The protein below binds the small molecule below.
Small molecule (SMILES): CCCS(=O)(=O)Nc1ccc(F)c(C(=O)Nc2cnc3n[nH]c(OC)c3c2)c1F

Sequence of chain 1.B:
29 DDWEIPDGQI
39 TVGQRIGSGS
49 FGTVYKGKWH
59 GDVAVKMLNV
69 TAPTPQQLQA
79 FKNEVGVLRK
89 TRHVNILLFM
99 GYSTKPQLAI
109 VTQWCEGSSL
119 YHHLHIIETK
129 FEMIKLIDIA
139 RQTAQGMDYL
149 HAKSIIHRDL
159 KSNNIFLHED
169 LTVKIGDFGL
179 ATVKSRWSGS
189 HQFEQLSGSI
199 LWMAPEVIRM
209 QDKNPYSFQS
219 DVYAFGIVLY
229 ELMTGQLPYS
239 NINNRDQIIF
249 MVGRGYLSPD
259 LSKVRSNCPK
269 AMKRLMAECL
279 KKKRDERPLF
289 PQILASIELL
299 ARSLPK

Binding-site contacts:
Ligand atom C2 contacts residue TRP112 of chain 1.B at 3.5 Å (hydrophobic).
Ligand atom C17 contacts residue ILE108 of chain 1.B at 3.5 Å (hydrophobic).
Ligand atom C17 contacts residue LYS64 of chain 1.B at 3.4 Å.
Ligand atom F19 contacts residue VAL52 of chain 1.B at 3.7 Å.
Ligand atom C16 contacts residue LYS64 of chain 1.B at 3.8 Å.
Ligand atom F19 contacts residue ALA62 of chain 1.B at 3.5 Å.
Ligand atom N8 contacts residue CYS113 of chain 1.B at 3.8 Å.
Ligand atom C16 contacts residue ILE108 of chain 1.B at 3.6 Å (hydrophobic).
Ligand atom C25 contacts residue LEU95 of chain 1.B at 3.4 Å (hydrophobic).
Ligand atom O26 contacts residue LEU178 of chain 1.B at 3.6 Å.
Ligand atom C25 contacts residue PHE176 of chain 1.B at 3.4 Å (hydrophobic).
Ligand atom C1 contacts residue TRP112 of chain 1.B at 3.5 Å (hydrophobic).
Ligand atom C7 contacts residue TRP112 of chain 1.B at 3.4 Å (hydrophobic).
Ligand atom O27 contacts residue ASP175 of chain 1.B at 3.2 Å (salt-bridge).
Ligand atom N8 contacts residue TRP112 of chain 1.B at 3.1 Å.
Ligand atom S22 contacts residue ASP175 of chain 1.B at 3.8 Å.
Ligand atom N10 contacts residue THR110 of chain 1.B at 3.6 Å (h-bond).
Ligand atom C17 contacts residue THR110 of chain 1.B at 3.6 Å.
Ligand atom C23 contacts residue LEU86 of chain 1.B at 3.6 Å (hydrophobic).
Ligand atom N21 contacts residue ASP175 of chain 1.B at 3.1 Å (salt-bridge).
Ligand atom N10 contacts residue ALA62 of chain 1.B at 3.4 Å.
Ligand atom C4 contacts residue GLN111 of chain 1.B at 3.5 Å.
Ligand atom N9 contacts residue CYS113 of chain 1.B at 2.8 Å (h-bond).
Ligand atom N9 contacts residue TRP112 of chain 1.B at 3.4 Å.
Ligand atom C24 contacts residue THR110 of chain 1.B at 3.6 Å.
Ligand atom C18 contacts residue LYS64 of chain 1.B at 3.6 Å.
Ligand atom C5 contacts residue ALA62 of chain 1.B at 3.5 Å (hydrophobic).
Ligand atom F19 contacts residue LYS64 of chain 1.B at 3.5 Å.
Ligand atom C2 contacts residue CYS113 of chain 1.B at 3.6 Å (hydrophobic).
Ligand atom C4 contacts residue ALA62 of chain 1.B at 3.5 Å (hydrophobic).
Ligand atom C16 contacts residue THR110 of chain 1.B at 3.6 Å.
Ligand atom N3 contacts residue CYS113 of chain 1.B at 2.9 Å (h-bond).
Ligand atom C14 contacts residue LEU95 of chain 1.B at 3.6 Å (hydrophobic).
Ligand atom O27 contacts residue GLY177 of chain 1.B at 2.7 Å (h-bond).
Ligand atom O13 contacts residue PHE164 of chain 1.B at 3.1 Å.
Ligand atom C18 contacts residue THR110 of chain 1.B at 3.8 Å.
Ligand atom F20 contacts residue LEU95 of chain 1.B at 3.4 Å.
Ligand atom F20 contacts residue ASP175 of chain 1.B at 3.3 Å.
Ligand atom F20 contacts residue PHE164 of chain 1.B at 3.5 Å.
Ligand atom O27 contacts residue PHE176 of chain 1.B at 3.0 Å (h-bond).